Sequence of chain 1.A:
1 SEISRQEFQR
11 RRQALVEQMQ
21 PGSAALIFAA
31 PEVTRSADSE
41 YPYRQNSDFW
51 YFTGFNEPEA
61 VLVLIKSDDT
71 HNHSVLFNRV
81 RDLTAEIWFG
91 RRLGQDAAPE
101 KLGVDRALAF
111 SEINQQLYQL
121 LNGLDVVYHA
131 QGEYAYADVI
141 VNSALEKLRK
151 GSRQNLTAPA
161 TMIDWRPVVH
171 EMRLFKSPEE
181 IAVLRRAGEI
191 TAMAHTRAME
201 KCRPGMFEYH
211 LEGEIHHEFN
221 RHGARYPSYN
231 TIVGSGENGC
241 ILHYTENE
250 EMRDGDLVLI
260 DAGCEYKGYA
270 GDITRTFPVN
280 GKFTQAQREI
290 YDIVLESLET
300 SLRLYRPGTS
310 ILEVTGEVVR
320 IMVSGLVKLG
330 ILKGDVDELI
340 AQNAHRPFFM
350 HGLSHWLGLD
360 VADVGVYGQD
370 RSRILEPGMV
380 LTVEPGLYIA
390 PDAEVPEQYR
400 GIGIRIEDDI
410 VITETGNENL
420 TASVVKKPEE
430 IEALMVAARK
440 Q

Binding-site contacts:
Ligand atom O contacts residue ARG153 of chain 3.A at 2.7 Å (salt-bridge).
Ligand atom C contacts residue TRP88 of chain 1.A at 3.9 Å (hydrophobic).
Ligand atom OXT contacts residue GLY351 of chain 4.A at 2.7 Å (h-bond).
Ligand atom CD contacts residue HIS243 of chain 4.A at 3.5 Å.
Ligand atom CD1 contacts residue TYR366 of chain 4.A at 3.6 Å (hydrophobic).
Ligand atom CG contacts residue ARG153 of chain 3.A at 3.9 Å.
Ligand atom CD contacts residue GLU383 of chain 4.A at 3.8 Å.
Ligand atom N contacts residue GLU383 of chain 4.A at 3.7 Å.
Ligand atom CD2 contacts residue ARG153 of chain 3.A at 3.3 Å.
Ligand atom CB contacts residue HIS350 of chain 4.A at 3.5 Å.
Ligand atom CD1 contacts residue HIS354 of chain 4.A at 3.7 Å.
Ligand atom CD1 contacts residue ARG153 of chain 3.A at 4.1 Å.
Ligand atom OXT contacts residue ARG153 of chain 3.A at 4.4 Å.
Ligand atom CG contacts residue GLU383 of chain 4.A at 3.7 Å.
Ligand atom N contacts residue HIS243 of chain 4.A at 3.2 Å (h-bond).
Ligand atom CG contacts residue ARG404 of chain 4.A at 3.5 Å.
Ligand atom C contacts residue ARG153 of chain 3.A at 3.5 Å.
Ligand atom CB contacts residue ARG370 of chain 4.A at 4.2 Å.
Ligand atom CB contacts residue GLU383 of chain 4.A at 3.8 Å.
Ligand atom C contacts residue TRP88 of chain 1.A at 4.4 Å (hydrophobic).
Ligand atom CG contacts residue LEU242 of chain 4.A at 4.4 Å (hydrophobic).
Ligand atom OXT contacts residue HIS350 of chain 4.A at 3.4 Å.
Ligand atom CA contacts residue ARG153 of chain 3.A at 4.0 Å.
Ligand atom CD contacts residue LEU242 of chain 4.A at 4.0 Å (hydrophobic).
Ligand atom CD contacts residue ARG404 of chain 4.A at 3.7 Å.
Ligand atom CG contacts residue HIS354 of chain 4.A at 4.0 Å.
Ligand atom C contacts residue GLY351 of chain 4.A at 3.9 Å.
Ligand atom O contacts residue HIS243 of chain 4.A at 3.2 Å (h-bond).
Ligand atom CD1 contacts residue ARG370 of chain 4.A at 3.7 Å.
Ligand atom CG contacts residue HIS350 of chain 4.A at 4.2 Å.
Ligand atom CB contacts residue HIS354 of chain 4.A at 4.2 Å.
Ligand atom CD contacts residue ASP260 of chain 4.A at 3.7 Å.
Ligand atom O contacts residue TRP88 of chain 1.A at 3.7 Å.
Ligand atom O contacts residue TRP88 of chain 1.A at 3.6 Å.
Ligand atom C contacts residue HIS243 of chain 4.A at 4.1 Å.
Ligand atom OXT contacts residue TRP88 of chain 1.A at 4.0 Å.
Ligand atom CB contacts residue ARG153 of chain 3.A at 3.9 Å.
Ligand atom CA contacts residue GLU383 of chain 4.A at 3.5 Å.
Ligand atom C contacts residue HIS350 of chain 4.A at 4.3 Å.
Ligand atom CA contacts residue HIS243 of chain 4.A at 4.1 Å.

Sequence of chain 3.A:
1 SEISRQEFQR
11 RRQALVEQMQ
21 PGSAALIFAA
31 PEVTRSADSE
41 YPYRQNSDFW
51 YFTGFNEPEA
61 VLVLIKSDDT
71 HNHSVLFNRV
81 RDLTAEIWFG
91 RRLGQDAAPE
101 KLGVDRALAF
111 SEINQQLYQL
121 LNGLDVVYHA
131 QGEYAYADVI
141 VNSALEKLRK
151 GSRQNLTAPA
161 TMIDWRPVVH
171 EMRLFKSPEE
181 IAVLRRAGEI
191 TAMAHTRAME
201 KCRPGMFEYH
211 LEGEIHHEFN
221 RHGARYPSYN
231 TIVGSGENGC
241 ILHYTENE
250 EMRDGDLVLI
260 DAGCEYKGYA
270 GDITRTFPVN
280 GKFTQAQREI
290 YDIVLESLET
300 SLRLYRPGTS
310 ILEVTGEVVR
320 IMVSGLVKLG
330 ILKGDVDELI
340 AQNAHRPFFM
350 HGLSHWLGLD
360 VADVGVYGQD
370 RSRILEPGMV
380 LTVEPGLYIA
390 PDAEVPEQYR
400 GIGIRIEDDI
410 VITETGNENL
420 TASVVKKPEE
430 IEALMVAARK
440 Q

Sequence of chain 4.A:
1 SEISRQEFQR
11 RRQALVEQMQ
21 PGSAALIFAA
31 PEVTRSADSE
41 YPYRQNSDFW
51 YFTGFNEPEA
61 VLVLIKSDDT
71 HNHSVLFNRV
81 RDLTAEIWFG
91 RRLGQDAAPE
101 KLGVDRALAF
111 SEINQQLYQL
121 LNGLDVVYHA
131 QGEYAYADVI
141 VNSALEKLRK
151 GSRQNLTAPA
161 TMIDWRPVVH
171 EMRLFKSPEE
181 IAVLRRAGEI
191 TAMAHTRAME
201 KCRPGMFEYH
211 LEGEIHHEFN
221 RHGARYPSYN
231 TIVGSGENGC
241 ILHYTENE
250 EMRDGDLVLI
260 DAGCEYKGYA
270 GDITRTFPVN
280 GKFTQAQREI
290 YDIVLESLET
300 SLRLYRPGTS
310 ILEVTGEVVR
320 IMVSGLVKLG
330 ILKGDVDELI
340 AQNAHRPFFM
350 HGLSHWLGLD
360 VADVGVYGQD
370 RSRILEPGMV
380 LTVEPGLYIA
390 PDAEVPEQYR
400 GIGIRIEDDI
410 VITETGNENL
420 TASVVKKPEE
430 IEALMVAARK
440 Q

A protein and the small-molecule ligand that binds it are described below.
Small molecule (SMILES): CC(C)C[C@H](NC(=O)[C@@H]1CCCN1)C(=O)O